Binding-site contacts:
Ligand atom C10 contacts residue ILE111 of chain 1.A at 4.5 Å (hydrophobic).
Ligand atom C11 contacts residue GLU105 of chain 1.A at 4.1 Å.
Ligand atom N1 contacts residue ILE111 of chain 1.A at 4.4 Å.
Ligand atom C8 contacts residue VAL86 of chain 1.A at 3.7 Å (hydrophobic).
Ligand atom C9 contacts residue VAL86 of chain 1.A at 4.0 Å (hydrophobic).
Ligand atom C7 contacts residue VAL86 of chain 1.A at 3.8 Å (hydrophobic).
Ligand atom C8 contacts residue THR85 of chain 1.A at 3.3 Å.
Ligand atom N2 contacts residue ILE111 of chain 1.A at 3.4 Å.
Ligand atom C6 contacts residue ILE111 of chain 1.A at 3.6 Å (hydrophobic).
Ligand atom C10 contacts residue GLU105 of chain 1.A at 3.4 Å.
Ligand atom CL1 contacts residue GLU105 of chain 1.A at 3.5 Å.
Ligand atom C7 contacts residue ILE111 of chain 1.A at 4.3 Å (hydrophobic).
Ligand atom CL1 contacts residue ALA100 of chain 1.A at 4.1 Å.
Ligand atom C11 contacts residue ILE108 of chain 1.A at 4.1 Å (hydrophobic).
Ligand atom C11 contacts residue ILE111 of chain 1.A at 3.7 Å (hydrophobic).
Ligand atom CL1 contacts residue HIS104 of chain 1.A at 4.4 Å.
Ligand atom C7 contacts residue THR85 of chain 1.A at 3.2 Å.
Ligand atom C8 contacts residue LYS84 of chain 1.A at 4.2 Å.
Ligand atom CL1 contacts residue LYS84 of chain 1.A at 3.7 Å.
Ligand atom CL1 contacts residue VAL86 of chain 1.A at 3.9 Å.
Ligand atom C5 contacts residue ILE111 of chain 1.A at 3.7 Å (hydrophobic).
Ligand atom C10 contacts residue ILE108 of chain 1.A at 3.9 Å (hydrophobic).
Ligand atom CL1 contacts residue ILE108 of chain 1.A at 4.2 Å.
Ligand atom C9 contacts residue GLU105 of chain 1.A at 4.0 Å.
Ligand atom O2 contacts residue ILE111 of chain 1.A at 4.0 Å.

Sequence of chain 1.A:
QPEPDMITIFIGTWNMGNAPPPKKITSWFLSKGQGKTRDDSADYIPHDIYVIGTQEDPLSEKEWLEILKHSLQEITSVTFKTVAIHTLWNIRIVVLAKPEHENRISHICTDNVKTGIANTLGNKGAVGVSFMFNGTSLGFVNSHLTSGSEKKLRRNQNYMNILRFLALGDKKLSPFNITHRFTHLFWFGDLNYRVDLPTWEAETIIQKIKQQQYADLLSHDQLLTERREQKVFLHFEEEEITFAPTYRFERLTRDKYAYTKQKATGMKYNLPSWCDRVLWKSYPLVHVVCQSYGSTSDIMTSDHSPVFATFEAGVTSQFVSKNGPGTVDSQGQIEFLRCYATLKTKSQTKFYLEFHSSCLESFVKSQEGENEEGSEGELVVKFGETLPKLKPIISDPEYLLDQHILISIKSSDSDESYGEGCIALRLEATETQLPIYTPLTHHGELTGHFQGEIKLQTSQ

This protein binds this small molecule.
Small molecule (SMILES): CC[C@H](CO)NC(=O)Nc1ccc(Cl)cc1